Sequence of chain 8.D:
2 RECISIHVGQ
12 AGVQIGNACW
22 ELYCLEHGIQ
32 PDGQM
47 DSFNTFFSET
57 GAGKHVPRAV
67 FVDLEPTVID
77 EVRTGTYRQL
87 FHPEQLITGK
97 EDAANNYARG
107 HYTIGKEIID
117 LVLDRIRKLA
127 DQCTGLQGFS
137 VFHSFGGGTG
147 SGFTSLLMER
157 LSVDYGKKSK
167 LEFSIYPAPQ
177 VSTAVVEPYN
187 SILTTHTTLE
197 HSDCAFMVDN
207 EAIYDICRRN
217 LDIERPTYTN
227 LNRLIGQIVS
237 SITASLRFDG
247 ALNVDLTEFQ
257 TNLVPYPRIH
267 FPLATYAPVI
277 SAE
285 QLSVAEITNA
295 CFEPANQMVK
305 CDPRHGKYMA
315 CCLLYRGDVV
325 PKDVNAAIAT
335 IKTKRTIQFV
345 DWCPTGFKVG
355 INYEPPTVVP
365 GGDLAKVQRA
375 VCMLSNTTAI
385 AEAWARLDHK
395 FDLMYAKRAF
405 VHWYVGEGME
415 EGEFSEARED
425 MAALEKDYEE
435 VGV

The small molecule below binds the protein below.
Small molecule (SMILES): COc1cc2c(c(OC)c1OC)-c1ccc(OC)c(=O)cc1[C@@H](NC(=O)CS)CC2

Sequence of chain 8.E:
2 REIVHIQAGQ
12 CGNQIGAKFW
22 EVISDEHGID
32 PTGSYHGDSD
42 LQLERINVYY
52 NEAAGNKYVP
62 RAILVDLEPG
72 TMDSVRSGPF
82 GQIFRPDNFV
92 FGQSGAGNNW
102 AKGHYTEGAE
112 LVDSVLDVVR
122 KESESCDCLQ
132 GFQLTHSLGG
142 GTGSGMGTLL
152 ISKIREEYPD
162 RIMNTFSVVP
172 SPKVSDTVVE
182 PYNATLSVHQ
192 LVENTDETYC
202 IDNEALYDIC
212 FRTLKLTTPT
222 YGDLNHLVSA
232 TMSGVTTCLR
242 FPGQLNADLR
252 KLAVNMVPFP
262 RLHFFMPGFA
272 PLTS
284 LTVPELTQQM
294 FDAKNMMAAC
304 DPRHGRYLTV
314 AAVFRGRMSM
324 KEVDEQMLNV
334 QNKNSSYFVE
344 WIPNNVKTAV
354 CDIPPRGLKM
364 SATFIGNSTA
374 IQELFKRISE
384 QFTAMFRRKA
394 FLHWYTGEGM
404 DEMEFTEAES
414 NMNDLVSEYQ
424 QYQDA

Binding-site contacts:
Ligand atom C9 contacts residue LEU253 of chain 8.E at 3.8 Å (hydrophobic).
Ligand atom O1 contacts residue ALA314 of chain 8.E at 3.3 Å.
Ligand atom C12 contacts residue LEU246 of chain 8.E at 3.8 Å (hydrophobic).
Ligand atom C4 contacts residue ILE368 of chain 8.E at 3.3 Å (hydrophobic).
Ligand atom C18 contacts residue VAL313 of chain 8.E at 3.3 Å (hydrophobic).
Ligand atom C5 contacts residue ALA248 of chain 8.E at 3.8 Å (hydrophobic).
Ligand atom C6 contacts residue VAL236 of chain 8.E at 3.8 Å (hydrophobic).
Ligand atom C17 contacts residue LYS350 of chain 8.E at 3.9 Å.
Ligand atom O4 contacts residue LEU246 of chain 8.E at 3.8 Å.
Ligand atom C3 contacts residue CYS239 of chain 8.E at 3.7 Å (hydrophobic).
Ligand atom O3 contacts residue ALA248 of chain 8.E at 3.2 Å.
Ligand atom C5 contacts residue LEU253 of chain 8.E at 3.8 Å (hydrophobic).
Ligand atom C7 contacts residue ALA248 of chain 8.E at 3.3 Å (hydrophobic).
Ligand atom O6 contacts residue ASN256 of chain 8.E at 3.6 Å.
Ligand atom C19 contacts residue ASN256 of chain 8.E at 3.8 Å.
Ligand atom C3 contacts residue LEU253 of chain 8.E at 3.6 Å (hydrophobic).
Ligand atom S1 contacts residue THR179 of chain 8.D at 3.8 Å.
Ligand atom C1 contacts residue LEU253 of chain 8.E at 3.4 Å (hydrophobic).
Ligand atom C5 contacts residue CYS239 of chain 8.E at 3.8 Å (hydrophobic).
Ligand atom O1 contacts residue LEU253 of chain 8.E at 3.9 Å.
Ligand atom S1 contacts residue SER178 of chain 8.D at 3.1 Å.
Ligand atom C22 contacts residue LEU253 of chain 8.E at 3.4 Å (hydrophobic).
Ligand atom O5 contacts residue THR179 of chain 8.D at 3.9 Å.
Ligand atom C18 contacts residue MET257 of chain 8.E at 3.5 Å (hydrophobic).
Ligand atom C7 contacts residue LEU253 of chain 8.E at 3.9 Å (hydrophobic).
Ligand atom C2 contacts residue ALA314 of chain 8.E at 3.8 Å (hydrophobic).
Ligand atom C6 contacts residue CYS239 of chain 8.E at 3.8 Å (hydrophobic).
Ligand atom C8 contacts residue LEU253 of chain 8.E at 3.7 Å (hydrophobic).
Ligand atom O3 contacts residue CYS239 of chain 8.E at 3.2 Å (h-bond).
Ligand atom O5 contacts residue VAL181 of chain 8.D at 3.8 Å.
Ligand atom C20 contacts residue LEU253 of chain 8.E at 3.9 Å (hydrophobic).
Ligand atom C6 contacts residue LEU240 of chain 8.E at 3.7 Å (hydrophobic).
Ligand atom O6 contacts residue VAL181 of chain 8.D at 3.1 Å.
Ligand atom C17 contacts residue ASN256 of chain 8.E at 3.8 Å.
Ligand atom C4 contacts residue VAL236 of chain 8.E at 3.8 Å (hydrophobic).
Ligand atom O5 contacts residue LYS350 of chain 8.E at 2.9 Å.
Ligand atom C16 contacts residue LYS350 of chain 8.E at 3.4 Å.
Ligand atom O5 contacts residue ALA180 of chain 8.D at 3.7 Å.
Ligand atom C18 contacts residue VAL181 of chain 8.D at 3.8 Å (hydrophobic).
Ligand atom O2 contacts residue CYS239 of chain 8.E at 3.1 Å (h-bond).